Binding-site contacts:
Ligand atom CG contacts residue ARG225 of chain 1.V at 4.2 Å.
Ligand atom N contacts residue TYR226 of chain 1.V at 3.8 Å.
Ligand atom CB contacts residue CYS177 of chain 1.V at 3.0 Å (hydrophobic).
Ligand atom CB contacts residue GLY228 of chain 1.V at 3.4 Å.
Ligand atom CA contacts residue TYR226 of chain 1.V at 4.2 Å (hydrophobic).
Ligand atom CD1 contacts residue LEU250 of chain 1.V at 3.6 Å (hydrophobic).
Ligand atom CG contacts residue GLY228 of chain 1.V at 4.0 Å.
Ligand atom CE1 contacts residue PRO247 of chain 1.V at 4.1 Å (hydrophobic).
Ligand atom CD2 contacts residue PRO247 of chain 1.V at 3.9 Å (hydrophobic).
Ligand atom C contacts residue ARG225 of chain 1.V at 3.9 Å.
Ligand atom OD1 contacts residue ARG225 of chain 1.V at 3.5 Å.
Ligand atom CD2 contacts residue GLY228 of chain 1.V at 4.3 Å.
Ligand atom N contacts residue ARG225 of chain 1.V at 3.1 Å (salt-bridge).
Ligand atom CE1 contacts residue LEU250 of chain 1.V at 3.7 Å (hydrophobic).
Ligand atom CB contacts residue ARG225 of chain 1.V at 3.6 Å.
Ligand atom CB contacts residue TYR226 of chain 1.V at 3.8 Å (hydrophobic).
Ligand atom SG contacts residue SER208 of chain 1.V at 3.9 Å.
Ligand atom C contacts residue TYR226 of chain 1.V at 3.8 Å (hydrophobic).
Ligand atom CG contacts residue PRO247 of chain 1.V at 4.3 Å (hydrophobic).
Ligand atom CZ contacts residue PRO247 of chain 1.V at 3.5 Å (hydrophobic).
Ligand atom CB contacts residue TYR226 of chain 1.V at 4.1 Å (hydrophobic).
Ligand atom CZ contacts residue ASP249 of chain 1.V at 3.4 Å.
Ligand atom OH contacts residue ASP249 of chain 1.V at 2.5 Å (salt-bridge).
Ligand atom CA contacts residue TYR226 of chain 1.V at 3.9 Å (hydrophobic).
Ligand atom SG contacts residue GLY176 of chain 1.V at 3.3 Å (h-bond).
Ligand atom CE2 contacts residue PRO247 of chain 1.V at 3.6 Å (hydrophobic).
Ligand atom CB contacts residue ILE227 of chain 1.V at 3.9 Å (hydrophobic).
Ligand atom CA contacts residue ARG225 of chain 1.V at 4.0 Å.
Ligand atom CA contacts residue CYS177 of chain 1.V at 3.6 Å (hydrophobic).
Ligand atom C contacts residue TYR226 of chain 1.V at 4.4 Å (hydrophobic).
Ligand atom O contacts residue TYR226 of chain 1.V at 3.1 Å.
Ligand atom CG contacts residue ILE227 of chain 1.V at 4.2 Å (hydrophobic).
Ligand atom N contacts residue TYR226 of chain 1.V at 4.2 Å.
Ligand atom CA contacts residue ARG225 of chain 1.V at 3.7 Å.
Ligand atom CB contacts residue SER208 of chain 1.V at 3.7 Å.
Ligand atom SG contacts residue CYS177 of chain 1.V at 2.0 Å (h-bond).
Ligand atom CE2 contacts residue PRO109 of chain 1.V at 3.7 Å (hydrophobic).
Ligand atom CE1 contacts residue ASP249 of chain 1.V at 3.7 Å.
Ligand atom OH contacts residue PRO109 of chain 1.V at 4.2 Å.
Ligand atom OH contacts residue PRO247 of chain 1.V at 3.5 Å.

This small molecule binds to this protein.
Small molecule (SMILES): NC(=O)C[C@H](NC(=O)[C@H](CS)NC(=O)[C@@H]1CCCN1)C(=O)N[C@H](C=O)Cc1ccc(O)cc1

Sequence of chain 1.V:
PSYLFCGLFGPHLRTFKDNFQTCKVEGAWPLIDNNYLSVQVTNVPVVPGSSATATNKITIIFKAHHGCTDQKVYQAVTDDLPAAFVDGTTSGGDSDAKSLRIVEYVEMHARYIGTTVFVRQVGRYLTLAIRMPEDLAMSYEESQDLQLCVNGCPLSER